Sequence of chain 20.H:
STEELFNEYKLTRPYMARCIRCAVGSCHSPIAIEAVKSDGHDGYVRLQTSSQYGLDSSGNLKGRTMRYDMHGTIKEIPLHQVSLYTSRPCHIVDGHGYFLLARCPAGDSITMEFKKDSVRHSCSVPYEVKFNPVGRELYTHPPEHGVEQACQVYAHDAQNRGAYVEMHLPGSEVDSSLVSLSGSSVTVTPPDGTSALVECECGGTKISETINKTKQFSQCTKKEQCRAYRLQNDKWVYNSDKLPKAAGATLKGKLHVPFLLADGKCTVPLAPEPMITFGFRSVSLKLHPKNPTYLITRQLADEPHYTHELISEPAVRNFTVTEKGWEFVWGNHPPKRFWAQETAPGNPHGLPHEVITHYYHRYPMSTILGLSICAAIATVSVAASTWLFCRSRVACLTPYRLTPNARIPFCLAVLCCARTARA

This small molecule binds to this protein.
Small molecule (SMILES): CC(=O)N[C@@H]1[C@@H](O)[C@H](O)[C@@H](CO)O[C@H]1O

Binding-site contacts:
Ligand atom C6 contacts residue ASN318 of chain 20.H at 3.2 Å.
Ligand atom O6 contacts residue ASN318 of chain 20.H at 2.6 Å (h-bond).
Ligand atom O6 contacts residue SER284 of chain 20.H at 2.6 Å (h-bond).
Ligand atom C6 contacts residue SER284 of chain 20.H at 3.5 Å.